This protein binds this small molecule.
Small molecule (SMILES): O=C[C@H](O)[C@@H](O)[C@H](O)[C@H](O)CO

Sequence of chain 1.A:
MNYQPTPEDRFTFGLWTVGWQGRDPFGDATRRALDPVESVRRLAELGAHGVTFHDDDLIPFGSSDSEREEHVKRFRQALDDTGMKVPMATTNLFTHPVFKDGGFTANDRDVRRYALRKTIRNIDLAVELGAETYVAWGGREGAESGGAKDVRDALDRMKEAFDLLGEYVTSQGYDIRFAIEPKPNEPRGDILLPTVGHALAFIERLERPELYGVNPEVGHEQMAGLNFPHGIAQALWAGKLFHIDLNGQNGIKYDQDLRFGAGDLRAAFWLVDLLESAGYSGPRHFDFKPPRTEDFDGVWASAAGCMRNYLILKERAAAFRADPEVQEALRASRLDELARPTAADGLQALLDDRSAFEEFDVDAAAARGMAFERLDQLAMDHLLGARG

Sequence of chain 3.A:
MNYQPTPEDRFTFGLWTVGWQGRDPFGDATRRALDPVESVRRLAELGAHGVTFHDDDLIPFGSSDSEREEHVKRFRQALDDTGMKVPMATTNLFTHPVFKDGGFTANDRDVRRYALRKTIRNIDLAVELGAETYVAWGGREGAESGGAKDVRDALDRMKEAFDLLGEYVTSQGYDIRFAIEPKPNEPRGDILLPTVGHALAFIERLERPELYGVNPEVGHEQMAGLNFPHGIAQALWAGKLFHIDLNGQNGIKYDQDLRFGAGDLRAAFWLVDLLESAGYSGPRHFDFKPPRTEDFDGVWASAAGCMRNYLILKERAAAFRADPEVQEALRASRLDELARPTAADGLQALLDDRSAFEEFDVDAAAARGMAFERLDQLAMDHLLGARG

Binding-site contacts:
Ligand atom D2 contacts residue GLU181 of chain 1.A at 2.8 Å.
Ligand atom O1 contacts residue LYS183 of chain 1.A at 2.0 Å.
Ligand atom DO2 contacts residue ASP287 of chain 1.A at 2.2 Å.
Ligand atom O2 contacts residue GLU181 of chain 1.A at 2.8 Å (salt-bridge).
Ligand atom O2 contacts residue ASP287 of chain 1.A at 2.9 Å (salt-bridge).
Ligand atom DO6 contacts residue TRP16 of chain 1.A at 3.2 Å.
Ligand atom O6 contacts residue THR90 of chain 1.A at 3.1 Å.
Ligand atom D4 contacts residue TRP137 of chain 1.A at 2.8 Å.
Ligand atom D1 contacts residue LYS183 of chain 1.A at 3.0 Å.
Ligand atom D4 contacts residue GLU181 of chain 1.A at 3.0 Å.
Ligand atom O4 contacts residue NI1 of chain 1.D at 2.4 Å (h-bond).
Ligand atom O4 contacts residue GLU181 of chain 1.A at 2.5 Å (salt-bridge).
Ligand atom O3 contacts residue ASP287 of chain 1.A at 2.4 Å (salt-bridge).
Ligand atom DO2 contacts residue NI1 of chain 1.B at 2.2 Å.
Ligand atom O2 contacts residue NI1 of chain 1.D at 2.2 Å (h-bond).
Ligand atom DO2 contacts residue NI1 of chain 1.D at 2.2 Å.
Ligand atom O4 contacts residue ASP287 of chain 1.A at 3.0 Å (salt-bridge).
Ligand atom C1 contacts residue NI1 of chain 1.B at 2.9 Å.
Ligand atom O5 contacts residue HIS54 of chain 1.A at 1.7 Å.
Ligand atom DO4 contacts residue GLU181 of chain 1.A at 1.7 Å.
Ligand atom DO4 contacts residue ASP245 of chain 1.A at 3.2 Å.
Ligand atom DO4 contacts residue NI1 of chain 1.D at 2.8 Å.
Ligand atom DO3 contacts residue TRP16 of chain 1.A at 2.9 Å.
Ligand atom D5 contacts residue HIS54 of chain 1.A at 2.6 Å.
Ligand atom C1 contacts residue LYS183 of chain 1.A at 2.9 Å.
Ligand atom D62 contacts residue VAL135 of chain 1.A at 3.1 Å.
Ligand atom O3 contacts residue TRP16 of chain 1.A at 3.0 Å.
Ligand atom O2 contacts residue HIS220 of chain 1.A at 3.0 Å.
Ligand atom O2 contacts residue NI1 of chain 1.B at 2.0 Å (h-bond).
Ligand atom O1 contacts residue NI1 of chain 1.B at 2.3 Å (h-bond).
Ligand atom O2 contacts residue GLU217 of chain 1.A at 2.7 Å (salt-bridge).
Ligand atom D61 contacts residue THR90 of chain 1.A at 2.9 Å.
Ligand atom C2 contacts residue NI1 of chain 1.B at 3.0 Å.
Ligand atom C5 contacts residue HIS54 of chain 1.A at 2.6 Å.
Ligand atom D1 contacts residue TRP137 of chain 1.A at 2.6 Å.
Ligand atom D62 contacts residue GLU181 of chain 1.A at 2.8 Å.
Ligand atom C2 contacts residue NI1 of chain 1.D at 3.1 Å.
Ligand atom DO3 contacts residue ASP287 of chain 1.A at 2.6 Å.
Ligand atom O1 contacts residue HIS220 of chain 1.A at 3.1 Å (h-bond).
Ligand atom DO2 contacts residue GLU217 of chain 1.A at 2.7 Å.